Sequence of chain 2.A:
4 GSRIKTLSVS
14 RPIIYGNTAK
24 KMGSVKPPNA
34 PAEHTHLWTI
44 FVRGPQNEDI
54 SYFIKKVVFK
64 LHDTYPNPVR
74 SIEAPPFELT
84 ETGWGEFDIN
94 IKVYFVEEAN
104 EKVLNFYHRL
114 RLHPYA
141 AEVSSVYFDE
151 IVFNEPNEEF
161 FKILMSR

The small molecule below binds the protein below.
Small molecule (SMILES): CC(=O)NCCCC[C@H](N)C(=O)N[C@@H](CO)C(=O)N[C@@H](C)C(=O)N1CCC[C@H]1C(=O)N[C@@H](C)C=O

Binding-site contacts:
Ligand atom CD contacts residue HIS65 of chain 2.A at 3.6 Å.
Ligand atom C contacts residue GLU89 of chain 2.A at 3.3 Å.
Ligand atom CE contacts residue PHE90 of chain 2.A at 3.8 Å (hydrophobic).
Ligand atom O contacts residue HIS116 of chain 2.A at 3.4 Å.
Ligand atom N contacts residue TRP87 of chain 2.A at 3.8 Å.
Ligand atom CA contacts residue GLU89 of chain 2.A at 2.8 Å.
Ligand atom CB contacts residue PHE90 of chain 2.A at 3.9 Å (hydrophobic).
Ligand atom OH contacts residue GLY88 of chain 2.A at 3.2 Å (h-bond).
Ligand atom CD contacts residue THR67 of chain 2.A at 3.5 Å.
Ligand atom N contacts residue SO41 of chain 2.I at 2.6 Å (h-bond).
Ligand atom NZ contacts residue TRP87 of chain 2.A at 3.6 Å (h-bond).
Ligand atom CA contacts residue SO41 of chain 2.I at 3.6 Å.
Ligand atom CE contacts residue GLY88 of chain 2.A at 3.7 Å.
Ligand atom CG contacts residue TRP87 of chain 2.A at 3.5 Å (hydrophobic).
Ligand atom N contacts residue HIS116 of chain 2.A at 3.7 Å.
Ligand atom CD contacts residue PHE90 of chain 2.A at 3.7 Å (hydrophobic).
Ligand atom CE contacts residue TRP87 of chain 2.A at 3.7 Å (hydrophobic).
Ligand atom CH3 contacts residue TRP87 of chain 2.A at 3.6 Å (hydrophobic).
Ligand atom N contacts residue GLU89 of chain 2.A at 2.9 Å (salt-bridge).
Ligand atom CG contacts residue GLU89 of chain 2.A at 3.6 Å.
Ligand atom CG contacts residue HIS39 of chain 2.A at 3.8 Å.
Ligand atom CB contacts residue GLU89 of chain 2.A at 3.7 Å.
Ligand atom CH3 contacts residue TYR68 of chain 2.A at 3.5 Å (hydrophobic).
Ligand atom N contacts residue GLU89 of chain 2.A at 3.8 Å.
Ligand atom CB contacts residue GLU89 of chain 2.A at 3.9 Å.
Ligand atom CH contacts residue TYR68 of chain 2.A at 3.5 Å (hydrophobic).
Ligand atom CD contacts residue TRP87 of chain 2.A at 3.3 Å (hydrophobic).
Ligand atom OH contacts residue TYR68 of chain 2.A at 3.5 Å (h-bond).
Ligand atom OH contacts residue TRP87 of chain 2.A at 2.3 Å (h-bond).
Ligand atom NZ contacts residue THR67 of chain 2.A at 2.8 Å (h-bond).
Ligand atom O contacts residue GLU89 of chain 2.A at 2.9 Å (salt-bridge).
Ligand atom NZ contacts residue TYR68 of chain 2.A at 3.9 Å.
Ligand atom CB contacts residue HIS65 of chain 2.A at 3.7 Å.
Ligand atom CH3 contacts residue HIS37 of chain 2.A at 3.4 Å.
Ligand atom CH contacts residue TRP87 of chain 2.A at 3.3 Å (hydrophobic).
Ligand atom OH contacts residue GLY86 of chain 2.A at 2.9 Å.
Ligand atom CA contacts residue TRP87 of chain 2.A at 3.6 Å (hydrophobic).
Ligand atom O contacts residue GLY88 of chain 2.A at 3.5 Å.
Ligand atom CE contacts residue THR67 of chain 2.A at 3.8 Å.
Ligand atom O contacts residue PRO117 of chain 2.A at 3.3 Å.